Binding-site contacts:
Ligand atom CM4 contacts residue ALA150 of chain 22.A at 3.6 Å (hydrophobic).
Ligand atom O1 contacts residue MET221 of chain 22.A at 3.7 Å.
Ligand atom N3A contacts residue PHE186 of chain 22.A at 3.4 Å.
Ligand atom C5B contacts residue TYR152 of chain 22.A at 3.5 Å (hydrophobic).
Ligand atom CM6 contacts residue VAL188 of chain 22.A at 3.8 Å (hydrophobic).
Ligand atom F2 contacts residue VAL176 of chain 22.A at 2.7 Å.
Ligand atom CM6 contacts residue TYR152 of chain 22.A at 3.4 Å (hydrophobic).
Ligand atom O1A contacts residue PRO174 of chain 22.A at 3.5 Å.
Ligand atom F3 contacts residue MET151 of chain 22.A at 3.7 Å.
Ligand atom CM3 contacts residue ASN219 of chain 22.A at 3.8 Å.
Ligand atom C6B contacts residue TYR152 of chain 22.A at 3.6 Å (hydrophobic).
Ligand atom F3 contacts residue TYR152 of chain 22.A at 3.6 Å.
Ligand atom F3 contacts residue ALA150 of chain 22.A at 2.7 Å.
Ligand atom CM2 contacts residue TYR128 of chain 22.A at 3.4 Å (hydrophobic).
Ligand atom F3 contacts residue VAL176 of chain 22.A at 3.6 Å.
Ligand atom N1A contacts residue PRO174 of chain 22.A at 3.5 Å.
Ligand atom F3 contacts residue PRO174 of chain 22.A at 2.9 Å.
Ligand atom CM6 contacts residue LEU25 of chain 22.C at 3.8 Å (hydrophobic).
Ligand atom F3 contacts residue SER175 of chain 22.A at 2.8 Å.
Ligand atom C2C contacts residue TYR128 of chain 22.A at 3.2 Å (hydrophobic).
Ligand atom O1A contacts residue ALA24 of chain 22.C at 3.3 Å.
Ligand atom C1C contacts residue TYR197 of chain 22.A at 3.5 Å (hydrophobic).
Ligand atom F1 contacts residue ALA150 of chain 22.A at 3.8 Å.
Ligand atom C3A contacts residue PHE186 of chain 22.A at 3.7 Å (hydrophobic).
Ligand atom F1 contacts residue MET224 of chain 22.A at 3.6 Å.
Ligand atom CM2 contacts residue MET224 of chain 22.A at 3.5 Å (hydrophobic).
Ligand atom C2A contacts residue PHE186 of chain 22.A at 3.5 Å (hydrophobic).
Ligand atom C3B contacts residue MET224 of chain 22.A at 3.6 Å (hydrophobic).
Ligand atom F1 contacts residue PHE186 of chain 22.A at 3.8 Å.
Ligand atom C3C contacts residue TYR128 of chain 22.A at 3.3 Å (hydrophobic).
Ligand atom C3 contacts residue LEU106 of chain 22.A at 3.8 Å (hydrophobic).
Ligand atom N1A contacts residue ALA24 of chain 22.C at 3.2 Å.
Ligand atom CM2 contacts residue ILE104 of chain 22.A at 3.6 Å (hydrophobic).
Ligand atom CM4 contacts residue VAL176 of chain 22.A at 3.8 Å (hydrophobic).
Ligand atom C4 contacts residue TYR197 of chain 22.A at 3.4 Å (hydrophobic).
Ligand atom C2C contacts residue ILE104 of chain 22.A at 3.8 Å (hydrophobic).
Ligand atom C2B contacts residue ILE104 of chain 22.A at 3.8 Å (hydrophobic).
Ligand atom C1C contacts residue TYR128 of chain 22.A at 3.5 Å (hydrophobic).
Ligand atom C2A contacts residue TYR152 of chain 22.A at 3.7 Å (hydrophobic).
Ligand atom N3A contacts residue TYR152 of chain 22.A at 3.8 Å.

Sequence of chain 22.A:
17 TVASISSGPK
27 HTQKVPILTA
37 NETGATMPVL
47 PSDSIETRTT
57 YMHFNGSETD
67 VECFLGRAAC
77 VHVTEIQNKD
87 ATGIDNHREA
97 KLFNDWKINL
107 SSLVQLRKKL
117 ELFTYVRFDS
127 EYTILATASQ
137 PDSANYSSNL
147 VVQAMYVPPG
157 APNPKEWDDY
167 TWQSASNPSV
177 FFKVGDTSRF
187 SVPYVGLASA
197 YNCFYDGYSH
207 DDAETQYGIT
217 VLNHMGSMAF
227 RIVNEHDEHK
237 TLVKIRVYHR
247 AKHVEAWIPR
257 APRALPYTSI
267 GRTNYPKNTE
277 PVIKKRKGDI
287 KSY

Sequence of chain 22.C:
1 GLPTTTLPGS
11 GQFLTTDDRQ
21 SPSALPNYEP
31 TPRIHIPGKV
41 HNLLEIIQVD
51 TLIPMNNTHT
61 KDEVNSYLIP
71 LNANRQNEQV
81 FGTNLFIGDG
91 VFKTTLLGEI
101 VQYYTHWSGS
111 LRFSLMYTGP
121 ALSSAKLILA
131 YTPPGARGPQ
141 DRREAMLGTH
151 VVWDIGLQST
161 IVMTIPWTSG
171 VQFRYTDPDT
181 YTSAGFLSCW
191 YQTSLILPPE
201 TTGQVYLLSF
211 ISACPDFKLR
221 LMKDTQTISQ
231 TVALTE

Sequence of chain 23.C:
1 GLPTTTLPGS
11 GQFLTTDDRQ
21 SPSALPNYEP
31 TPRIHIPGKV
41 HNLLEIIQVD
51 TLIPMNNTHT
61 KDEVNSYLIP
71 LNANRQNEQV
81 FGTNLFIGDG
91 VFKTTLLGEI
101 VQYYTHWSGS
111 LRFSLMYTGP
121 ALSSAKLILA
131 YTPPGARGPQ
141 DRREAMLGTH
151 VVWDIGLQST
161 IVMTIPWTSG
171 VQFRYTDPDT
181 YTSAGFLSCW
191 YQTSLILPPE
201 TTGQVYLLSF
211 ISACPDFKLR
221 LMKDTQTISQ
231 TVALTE

A small-molecule ligand and the protein it binds are described below.
Small molecule (SMILES): Cc1cc(CCCOc2c(C)cc(-c3noc(C(F)(F)F)n3)cc2C)on1